Sequence of chain 1.B:
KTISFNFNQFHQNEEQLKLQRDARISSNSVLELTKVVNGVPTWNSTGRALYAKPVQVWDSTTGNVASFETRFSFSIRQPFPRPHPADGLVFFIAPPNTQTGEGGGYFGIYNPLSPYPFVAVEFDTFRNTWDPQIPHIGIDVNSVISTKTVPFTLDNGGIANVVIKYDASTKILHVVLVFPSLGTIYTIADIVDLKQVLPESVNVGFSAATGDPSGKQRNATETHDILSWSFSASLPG

This protein binds this small molecule.
Small molecule (SMILES): CC(=O)N[C@H]1[C@H](O[C@H]2[C@H](O)[C@@H](NC(C)=O)CO[C@@H]2CO)O[C@H](CO)[C@@H](O)[C@@H]1O

Binding-site contacts:
Ligand atom N2 contacts residue PRO213 of chain 1.B at 3.7 Å.
Ligand atom O7 contacts residue ASN44 of chain 1.B at 4.1 Å.
Ligand atom C7 contacts residue TRP43 of chain 1.B at 4.5 Å (hydrophobic).
Ligand atom C4 contacts residue ASN44 of chain 1.B at 4.3 Å.
Ligand atom C5 contacts residue ASN44 of chain 1.B at 3.7 Å.
Ligand atom O7 contacts residue TRP43 of chain 1.B at 4.2 Å.
Ligand atom C8 contacts residue TRP43 of chain 1.B at 4.2 Å (hydrophobic).
Ligand atom N2 contacts residue ASN44 of chain 1.B at 2.8 Å (h-bond).
Ligand atom C7 contacts residue ASN44 of chain 1.B at 3.8 Å.
Ligand atom O5 contacts residue ASN44 of chain 1.B at 2.4 Å (h-bond).
Ligand atom C3 contacts residue ASN44 of chain 1.B at 3.8 Å.
Ligand atom C8 contacts residue PRO213 of chain 1.B at 4.1 Å (hydrophobic).
Ligand atom C1 contacts residue ASN44 of chain 1.B at 1.4 Å.
Ligand atom C7 contacts residue PRO213 of chain 1.B at 4.2 Å (hydrophobic).
Ligand atom C2 contacts residue ASN44 of chain 1.B at 2.4 Å.